Sequence of chain 1.A:
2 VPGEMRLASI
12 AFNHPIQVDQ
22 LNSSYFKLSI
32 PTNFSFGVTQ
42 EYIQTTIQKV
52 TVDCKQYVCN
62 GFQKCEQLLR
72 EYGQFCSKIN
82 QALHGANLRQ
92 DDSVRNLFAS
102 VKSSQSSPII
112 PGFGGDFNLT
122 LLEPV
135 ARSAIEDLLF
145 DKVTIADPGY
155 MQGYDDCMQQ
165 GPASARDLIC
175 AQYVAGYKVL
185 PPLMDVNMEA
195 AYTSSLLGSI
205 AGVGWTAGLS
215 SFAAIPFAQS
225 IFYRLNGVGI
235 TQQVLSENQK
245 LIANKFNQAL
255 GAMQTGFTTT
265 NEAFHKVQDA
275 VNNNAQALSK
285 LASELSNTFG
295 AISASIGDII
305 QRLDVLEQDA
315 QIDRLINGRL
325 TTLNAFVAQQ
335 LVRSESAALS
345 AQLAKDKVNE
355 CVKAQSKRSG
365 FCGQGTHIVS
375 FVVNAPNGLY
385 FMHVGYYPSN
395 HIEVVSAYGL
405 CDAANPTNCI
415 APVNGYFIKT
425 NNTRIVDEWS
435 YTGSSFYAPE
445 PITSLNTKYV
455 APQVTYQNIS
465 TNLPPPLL

This small molecule binds to this protein.
Small molecule (SMILES): CC(=O)N[C@H]1[C@H](O[C@H]2[C@H](O)[C@@H](NC(C)=O)CO[C@@H]2CO)O[C@H](CO)[C@@H](O)[C@@H]1O

Binding-site contacts:
Ligand atom N2 contacts residue GLN258 of chain 1.A at 4.4 Å.
Ligand atom C8 contacts residue GLN258 of chain 1.A at 3.8 Å.
Ligand atom C8 contacts residue ASN251 of chain 1.A at 3.7 Å.
Ligand atom C3 contacts residue ASN119 of chain 1.A at 3.8 Å.
Ligand atom C6 contacts residue ASN119 of chain 1.A at 4.4 Å.
Ligand atom O7 contacts residue GLN258 of chain 1.A at 3.2 Å (h-bond).
Ligand atom C7 contacts residue ASN119 of chain 1.A at 3.5 Å.
Ligand atom O7 contacts residue GLY255 of chain 1.A at 4.4 Å.
Ligand atom C8 contacts residue ASN119 of chain 1.A at 4.5 Å.
Ligand atom C7 contacts residue GLN258 of chain 1.A at 3.6 Å.
Ligand atom C4 contacts residue ASN119 of chain 1.A at 4.3 Å.
Ligand atom C2 contacts residue ASN119 of chain 1.A at 2.5 Å.
Ligand atom C1 contacts residue ASN119 of chain 1.A at 1.5 Å.
Ligand atom O7 contacts residue THR121 of chain 1.A at 3.7 Å.
Ligand atom O7 contacts residue ASN119 of chain 1.A at 3.9 Å.
Ligand atom C8 contacts residue GLY255 of chain 1.A at 3.6 Å.
Ligand atom C5 contacts residue ASN119 of chain 1.A at 3.7 Å.
Ligand atom N2 contacts residue ASN119 of chain 1.A at 2.9 Å (h-bond).
Ligand atom O5 contacts residue ASN119 of chain 1.A at 2.4 Å (h-bond).
Ligand atom O3 contacts residue GLN258 of chain 1.A at 4.2 Å.